Binding-site contacts:
Ligand atom C2 contacts residue VAL25 of chain 3.A at 3.6 Å (hydrophobic).
Ligand atom O3G contacts residue THR53 of chain 3.A at 3.6 Å.
Ligand atom O1A contacts residue SER54 of chain 3.A at 3.6 Å.
Ligand atom C2 contacts residue LYS27 of chain 3.A at 4.0 Å.
Ligand atom C8 contacts residue GLY56 of chain 3.A at 3.6 Å.
Ligand atom O1G contacts residue THR53 of chain 3.A at 3.0 Å (h-bond).
Ligand atom N7 contacts residue GLY56 of chain 3.A at 3.5 Å.
Ligand atom O1G contacts residue SER54 of chain 3.A at 3.3 Å (h-bond).
Ligand atom C6 contacts residue GLN32 of chain 3.A at 4.0 Å.
Ligand atom N3B contacts residue MG1 of chain 3.E at 3.4 Å.
Ligand atom O1B contacts residue GLY56 of chain 3.A at 3.9 Å.
Ligand atom O2B contacts residue THR58 of chain 3.A at 3.1 Å (h-bond).
Ligand atom C5' contacts residue ASN387 of chain 3.A at 3.9 Å.
Ligand atom N6 contacts residue LEU59 of chain 3.A at 3.3 Å.
Ligand atom PG contacts residue MG1 of chain 3.E at 3.7 Å.
Ligand atom N7 contacts residue GLN32 of chain 3.A at 3.6 Å.
Ligand atom N6 contacts residue GLN32 of chain 3.A at 2.8 Å (h-bond).
Ligand atom O5' contacts residue ASN387 of chain 3.A at 3.9 Å.
Ligand atom N1 contacts residue VAL25 of chain 3.A at 3.9 Å.
Ligand atom O2B contacts residue MG1 of chain 3.E at 3.9 Å.
Ligand atom PA contacts residue GLY56 of chain 3.A at 4.0 Å.
Ligand atom O1B contacts residue ALA55 of chain 3.A at 3.7 Å.
Ligand atom O2B contacts residue LYS57 of chain 3.A at 3.3 Å (salt-bridge).
Ligand atom N6 contacts residue LYS27 of chain 3.A at 3.7 Å.
Ligand atom PB contacts residue SER54 of chain 3.A at 4.1 Å.
Ligand atom O2G contacts residue MG1 of chain 3.E at 2.9 Å.
Ligand atom O1A contacts residue ALA55 of chain 3.A at 3.6 Å.
Ligand atom O1A contacts residue GLY56 of chain 3.A at 2.9 Å (h-bond).
Ligand atom O2A contacts residue THR58 of chain 3.A at 2.6 Å (h-bond).
Ligand atom O1G contacts residue LYS57 of chain 3.A at 3.3 Å (salt-bridge).
Ligand atom O1B contacts residue SER54 of chain 3.A at 3.4 Å (h-bond).
Ligand atom PB contacts residue LYS57 of chain 3.A at 4.1 Å.
Ligand atom O1B contacts residue LYS57 of chain 3.A at 3.3 Å (salt-bridge).
Ligand atom PG contacts residue THR53 of chain 3.A at 4.0 Å.
Ligand atom C6 contacts residue LYS27 of chain 3.A at 4.0 Å.
Ligand atom N1 contacts residue LYS27 of chain 3.A at 3.2 Å (salt-bridge).
Ligand atom N6 contacts residue MET28 of chain 3.A at 4.0 Å.
Ligand atom O3A contacts residue SER54 of chain 3.A at 3.4 Å.
Ligand atom PB contacts residue MG1 of chain 3.E at 4.0 Å.
Ligand atom O2B contacts residue GLY56 of chain 3.A at 4.0 Å.

Sequence of chain 3.A:
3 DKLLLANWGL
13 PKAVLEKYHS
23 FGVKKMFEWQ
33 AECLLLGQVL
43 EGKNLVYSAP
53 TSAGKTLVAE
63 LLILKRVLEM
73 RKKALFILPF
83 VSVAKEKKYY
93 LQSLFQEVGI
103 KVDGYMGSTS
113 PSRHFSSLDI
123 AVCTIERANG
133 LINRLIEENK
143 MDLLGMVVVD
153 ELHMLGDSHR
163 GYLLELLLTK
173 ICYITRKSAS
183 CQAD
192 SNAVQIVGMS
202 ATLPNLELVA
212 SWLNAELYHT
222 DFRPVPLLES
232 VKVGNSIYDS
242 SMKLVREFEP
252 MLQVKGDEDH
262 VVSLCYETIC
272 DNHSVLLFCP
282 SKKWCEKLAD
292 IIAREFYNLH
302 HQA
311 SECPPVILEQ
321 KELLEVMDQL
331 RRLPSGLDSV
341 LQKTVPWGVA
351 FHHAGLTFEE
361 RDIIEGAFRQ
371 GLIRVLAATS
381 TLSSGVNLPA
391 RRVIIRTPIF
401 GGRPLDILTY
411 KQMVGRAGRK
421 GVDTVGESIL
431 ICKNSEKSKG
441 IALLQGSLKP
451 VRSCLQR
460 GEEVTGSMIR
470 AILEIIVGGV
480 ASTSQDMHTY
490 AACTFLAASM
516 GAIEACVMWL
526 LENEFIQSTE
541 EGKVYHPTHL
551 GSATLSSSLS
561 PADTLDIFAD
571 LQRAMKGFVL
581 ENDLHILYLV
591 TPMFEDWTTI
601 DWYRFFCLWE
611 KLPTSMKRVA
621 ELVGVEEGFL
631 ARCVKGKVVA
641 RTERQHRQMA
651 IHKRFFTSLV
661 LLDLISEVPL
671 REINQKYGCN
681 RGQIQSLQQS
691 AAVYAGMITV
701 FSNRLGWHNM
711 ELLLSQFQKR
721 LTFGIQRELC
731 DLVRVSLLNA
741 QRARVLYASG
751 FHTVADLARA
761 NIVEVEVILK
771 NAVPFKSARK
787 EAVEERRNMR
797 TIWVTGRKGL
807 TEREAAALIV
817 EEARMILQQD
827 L

A protein and the small-molecule ligand that binds it are described below.
Small molecule (SMILES): Nc1ncnc2c1ncn2[C@@H]1O[C@H](CO[P](=O)(O)O[P](=O)(O)NP(=O)(O)O)[C@@H](O)[C@H]1O